A protein and the small-molecule ligand that binds it are described below.
Small molecule (SMILES): CC(C)C[C@H]1C(=O)N2CCC[C@H]2[C@]2(O)O[C@](NC(=O)[C@@H]3C=C4c5cccc6[nH]c(Br)c(c56)C[C@H]4N(C)C3)(C(C)C)C(=O)N12

Sequence of chain 1.A:
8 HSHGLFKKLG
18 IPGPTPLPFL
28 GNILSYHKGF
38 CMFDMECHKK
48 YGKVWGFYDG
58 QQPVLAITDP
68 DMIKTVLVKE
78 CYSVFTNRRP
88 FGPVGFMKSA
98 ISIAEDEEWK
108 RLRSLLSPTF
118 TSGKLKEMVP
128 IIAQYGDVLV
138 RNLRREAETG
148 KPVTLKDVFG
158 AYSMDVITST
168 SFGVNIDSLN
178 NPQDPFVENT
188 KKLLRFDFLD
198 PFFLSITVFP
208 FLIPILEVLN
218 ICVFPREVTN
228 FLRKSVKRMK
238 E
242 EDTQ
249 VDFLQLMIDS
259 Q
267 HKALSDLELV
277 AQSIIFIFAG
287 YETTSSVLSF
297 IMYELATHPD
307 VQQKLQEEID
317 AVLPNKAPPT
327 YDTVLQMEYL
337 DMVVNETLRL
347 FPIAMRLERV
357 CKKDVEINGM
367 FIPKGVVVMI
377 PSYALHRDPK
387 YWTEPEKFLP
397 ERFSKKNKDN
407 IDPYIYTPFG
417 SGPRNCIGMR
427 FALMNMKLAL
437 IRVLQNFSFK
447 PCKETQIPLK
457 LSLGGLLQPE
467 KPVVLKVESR

Binding-site contacts:
Ligand atom C10 contacts residue PHE284 of chain 1.A at 3.3 Å (hydrophobic).
Ligand atom C30 contacts residue PHE195 of chain 1.A at 3.6 Å (hydrophobic).
Ligand atom C32 contacts residue ARG86 of chain 1.A at 3.7 Å.
Ligand atom C32 contacts residue PHE88 of chain 1.A at 3.8 Å (hydrophobic).
Ligand atom C4 contacts residue ARG192 of chain 1.A at 3.9 Å.
Ligand atom C26 contacts residue ARG86 of chain 1.A at 3.8 Å.
Ligand atom C24 contacts residue PHE195 of chain 1.A at 3.8 Å (hydrophobic).
Ligand atom C27 contacts residue PHE37 of chain 1.A at 3.8 Å (hydrophobic).
Ligand atom C19 contacts residue PHE88 of chain 1.A at 3.9 Å (hydrophobic).
Ligand atom C17 contacts residue PHE195 of chain 1.A at 3.7 Å (hydrophobic).
Ligand atom O5 contacts residue PHE195 of chain 1.A at 3.5 Å.
Ligand atom C7 contacts residue HEM1 of chain 1.B at 3.6 Å.
Ligand atom C14 contacts residue ARG85 of chain 1.A at 3.9 Å.
Ligand atom C13 contacts residue ARG352 of chain 1.A at 3.2 Å.
Ligand atom C20 contacts residue ILE100 of chain 1.A at 3.4 Å (hydrophobic).
Ligand atom C24 contacts residue ARG86 of chain 1.A at 3.9 Å.
Ligand atom C32 contacts residue PRO87 of chain 1.A at 3.8 Å (hydrophobic).
Ligand atom BR contacts residue TYR33 of chain 1.A at 3.7 Å.
Ligand atom O3 contacts residue ARG85 of chain 1.A at 3.3 Å.
Ligand atom BR contacts residue ASP56 of chain 1.A at 3.5 Å.
Ligand atom C7 contacts residue THR289 of chain 1.A at 3.9 Å.
Ligand atom C6 contacts residue ALA285 of chain 1.A at 3.3 Å (hydrophobic).
Ligand atom N5 contacts residue THR204 of chain 1.A at 3.1 Å (h-bond).
Ligand atom C31 contacts residue ARG86 of chain 1.A at 3.8 Å.
Ligand atom C23 contacts residue PHE37 of chain 1.A at 3.6 Å (hydrophobic).
Ligand atom C7 contacts residue ALA285 of chain 1.A at 3.6 Å (hydrophobic).
Ligand atom C27 contacts residue ARG352 of chain 1.A at 3.6 Å.
Ligand atom N5 contacts residue ARG86 of chain 1.A at 3.9 Å.
Ligand atom C29 contacts residue ARG86 of chain 1.A at 3.9 Å.
Ligand atom C28 contacts residue ARG86 of chain 1.A at 3.9 Å.
Ligand atom O4 contacts residue SER99 of chain 1.A at 3.3 Å (h-bond).
Ligand atom C20 contacts residue SER99 of chain 1.A at 3.3 Å.
Ligand atom C30 contacts residue ARG86 of chain 1.A at 3.7 Å.
Ligand atom C29 contacts residue THR204 of chain 1.A at 4.0 Å.
Ligand atom C26 contacts residue PHE195 of chain 1.A at 3.9 Å (hydrophobic).
Ligand atom C13 contacts residue ALA350 of chain 1.A at 3.3 Å (hydrophobic).
Ligand atom BR contacts residue PHE37 of chain 1.A at 3.7 Å.
Ligand atom C14 contacts residue ARG352 of chain 1.A at 3.8 Å.
Ligand atom O2 contacts residue ARG192 of chain 1.A at 3.7 Å.
Ligand atom C25 contacts residue ARG86 of chain 1.A at 4.0 Å.